Sequence of chain 1.C:
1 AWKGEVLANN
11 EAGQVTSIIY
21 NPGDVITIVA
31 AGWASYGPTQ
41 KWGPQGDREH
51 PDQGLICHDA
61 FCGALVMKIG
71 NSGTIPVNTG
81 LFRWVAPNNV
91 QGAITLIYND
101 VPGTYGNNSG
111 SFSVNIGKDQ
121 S

Binding-site contacts:
Ligand atom O3 contacts residue CA1 of chain 1.I at 2.4 Å.
Ligand atom C3 contacts residue ASN107 of chain 1.C at 4.0 Å.
Ligand atom C3 contacts residue TYR36 of chain 1.C at 3.8 Å (hydrophobic).
Ligand atom O1 contacts residue TYR36 of chain 1.C at 3.6 Å.
Ligand atom C2 contacts residue ASN107 of chain 1.C at 3.8 Å.
Ligand atom O5 contacts residue HIS50 of chain 1.C at 3.3 Å (h-bond).
Ligand atom C5' contacts residue HIS50 of chain 1.C at 3.7 Å.
Ligand atom C2 contacts residue CA1 of chain 1.I at 4.0 Å.
Ligand atom C2' contacts residue HIS50 of chain 1.C at 3.5 Å.
Ligand atom C4 contacts residue CA1 of chain 1.I at 3.3 Å.
Ligand atom O6 contacts residue VAL101 of chain 1.C at 4.0 Å.
Ligand atom C5 contacts residue GLN53 of chain 1.C at 3.7 Å.
Ligand atom O3 contacts residue TYR36 of chain 1.C at 3.4 Å (h-bond).
Ligand atom C4' contacts residue HIS50 of chain 1.C at 3.9 Å.
Ligand atom C3' contacts residue HIS50 of chain 1.C at 3.8 Å.
Ligand atom C4 contacts residue ASP100 of chain 1.C at 3.6 Å.
Ligand atom C6 contacts residue GLN53 of chain 1.C at 3.7 Å.
Ligand atom O2 contacts residue ASN107 of chain 1.C at 3.1 Å (h-bond).
Ligand atom O4 contacts residue ASP100 of chain 1.C at 2.6 Å (salt-bridge).
Ligand atom C3 contacts residue THR104 of chain 1.C at 4.0 Å.
Ligand atom O6 contacts residue GLN53 of chain 1.C at 2.7 Å (h-bond).
Ligand atom O6 contacts residue HIS50 of chain 1.C at 2.7 Å (h-bond).
Ligand atom O4 contacts residue TYR36 of chain 1.C at 3.1 Å (h-bond).
Ligand atom C3 contacts residue CA1 of chain 1.I at 3.4 Å.
Ligand atom O2 contacts residue TYR36 of chain 1.C at 4.0 Å.
Ligand atom C4 contacts residue THR104 of chain 1.C at 3.4 Å.
Ligand atom O5 contacts residue TYR36 of chain 1.C at 3.5 Å.
Ligand atom C4 contacts residue TYR36 of chain 1.C at 4.0 Å (hydrophobic).
Ligand atom C6 contacts residue HIS50 of chain 1.C at 3.5 Å.
Ligand atom C2 contacts residue TYR36 of chain 1.C at 3.5 Å (hydrophobic).
Ligand atom O3 contacts residue ASN107 of chain 1.C at 3.0 Å (h-bond).
Ligand atom O3 contacts residue THR104 of chain 1.C at 3.3 Å (h-bond).
Ligand atom C6' contacts residue HIS50 of chain 1.C at 3.5 Å.
Ligand atom O4 contacts residue THR104 of chain 1.C at 3.4 Å (h-bond).
Ligand atom C6 contacts residue ASP100 of chain 1.C at 3.5 Å.
Ligand atom O4 contacts residue CA1 of chain 1.I at 2.4 Å.
Ligand atom C1' contacts residue HIS50 of chain 1.C at 3.4 Å.
Ligand atom C5 contacts residue HIS50 of chain 1.C at 3.9 Å.
Ligand atom C6 contacts residue VAL101 of chain 1.C at 3.8 Å (hydrophobic).
Ligand atom O1 contacts residue HIS50 of chain 1.C at 3.9 Å.

A small-molecule ligand and the protein it binds are described below.
Small molecule (SMILES): OC[C@H]1O[C@@H](Oc2ccccc2)[C@H](O)[C@@H](O)[C@H]1O